The small molecule below binds the protein below.
Small molecule (SMILES): CCOC(=O)c1ccc(OCCCCC2CCN(c3ccc(C)nn3)CC2)cc1

Binding-site contacts:
Ligand atom C10 contacts residue TYR157 of chain 49.B at 3.6 Å (hydrophobic).
Ligand atom N6 contacts residue VAL194 of chain 49.B at 3.7 Å.
Ligand atom C14 contacts residue PHE236 of chain 49.B at 3.9 Å (hydrophobic).
Ligand atom O24 contacts residue PHE236 of chain 49.B at 3.7 Å.
Ligand atom C23 contacts residue PHE236 of chain 49.B at 3.5 Å (hydrophobic).
Ligand atom C10 contacts residue VAL194 of chain 49.B at 3.7 Å (hydrophobic).
Ligand atom C4 contacts residue TYR157 of chain 49.B at 3.4 Å (hydrophobic).
Ligand atom C12 contacts residue PHE236 of chain 49.B at 3.8 Å (hydrophobic).
Ligand atom C22 contacts residue TYR203 of chain 49.B at 3.5 Å (hydrophobic).
Ligand atom C20 contacts residue PHE236 of chain 49.B at 3.2 Å (hydrophobic).
Ligand atom C21 contacts residue PHE236 of chain 49.B at 3.4 Å (hydrophobic).
Ligand atom C19 contacts residue TYR110 of chain 49.B at 3.7 Å (hydrophobic).
Ligand atom C11 contacts residue TYR157 of chain 49.B at 3.6 Å (hydrophobic).
Ligand atom C22 contacts residue PHE236 of chain 49.B at 3.9 Å (hydrophobic).
Ligand atom C26 contacts residue THR109 of chain 49.B at 3.7 Å.
Ligand atom C3 contacts residue TYR157 of chain 49.B at 3.5 Å (hydrophobic).
Ligand atom O24 contacts residue TYR110 of chain 49.B at 3.9 Å.
Ligand atom N4 contacts residue ILE192 of chain 49.B at 3.6 Å.
Ligand atom C1 contacts residue PRO179 of chain 49.B at 3.9 Å (hydrophobic).
Ligand atom C14 contacts residue VAL197 of chain 49.B at 3.6 Å (hydrophobic).
Ligand atom C3 contacts residue ALA24 of chain 49.D at 3.7 Å (hydrophobic).
Ligand atom C19 contacts residue PHE236 of chain 49.B at 3.5 Å (hydrophobic).
Ligand atom C8 contacts residue PHE132 of chain 49.B at 3.4 Å (hydrophobic).
Ligand atom C11 contacts residue VAL194 of chain 49.B at 3.7 Å (hydrophobic).
Ligand atom C1 contacts residue ILE181 of chain 49.B at 3.4 Å (hydrophobic).
Ligand atom C23 contacts residue TYR110 of chain 49.B at 3.3 Å (hydrophobic).
Ligand atom C4 contacts residue ALA24 of chain 49.D at 3.8 Å (hydrophobic).
Ligand atom C9 contacts residue ILE108 of chain 49.B at 3.5 Å (hydrophobic).
Ligand atom C7 contacts residue PHE132 of chain 49.B at 3.6 Å (hydrophobic).
Ligand atom N3 contacts residue ILE192 of chain 49.B at 3.8 Å.
Ligand atom C3 contacts residue PRO179 of chain 49.B at 3.7 Å (hydrophobic).
Ligand atom C9 contacts residue TYR157 of chain 49.B at 3.8 Å (hydrophobic).
Ligand atom C20 contacts residue TYR110 of chain 49.B at 3.5 Å (hydrophobic).
Ligand atom C21 contacts residue TYR203 of chain 49.B at 3.8 Å (hydrophobic).
Ligand atom C8 contacts residue ILE108 of chain 49.B at 3.8 Å (hydrophobic).
Ligand atom C1 contacts residue ILE155 of chain 49.B at 3.7 Å (hydrophobic).
Ligand atom C27 contacts residue THR109 of chain 49.B at 3.5 Å.
Ligand atom O25 contacts residue TYR110 of chain 49.B at 3.0 Å.
Ligand atom C13 contacts residue VAL197 of chain 49.B at 3.6 Å (hydrophobic).
Ligand atom N4 contacts residue LEU239 of chain 49.B at 3.8 Å.

Sequence of chain 49.D:
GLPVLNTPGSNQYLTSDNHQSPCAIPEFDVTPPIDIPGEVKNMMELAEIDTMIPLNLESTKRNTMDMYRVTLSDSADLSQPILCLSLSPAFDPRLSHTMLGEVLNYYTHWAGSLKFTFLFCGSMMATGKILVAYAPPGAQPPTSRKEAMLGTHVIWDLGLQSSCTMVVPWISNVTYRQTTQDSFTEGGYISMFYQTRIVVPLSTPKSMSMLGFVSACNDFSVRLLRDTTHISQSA

Sequence of chain 49.B:
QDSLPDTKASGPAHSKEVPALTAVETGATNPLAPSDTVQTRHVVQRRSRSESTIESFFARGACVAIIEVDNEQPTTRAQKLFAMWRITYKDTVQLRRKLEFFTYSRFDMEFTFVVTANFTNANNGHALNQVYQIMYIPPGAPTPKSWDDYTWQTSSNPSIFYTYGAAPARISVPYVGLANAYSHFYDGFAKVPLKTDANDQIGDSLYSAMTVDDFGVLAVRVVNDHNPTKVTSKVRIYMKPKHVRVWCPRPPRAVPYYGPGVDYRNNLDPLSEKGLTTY

Sequence of chain 50.D:
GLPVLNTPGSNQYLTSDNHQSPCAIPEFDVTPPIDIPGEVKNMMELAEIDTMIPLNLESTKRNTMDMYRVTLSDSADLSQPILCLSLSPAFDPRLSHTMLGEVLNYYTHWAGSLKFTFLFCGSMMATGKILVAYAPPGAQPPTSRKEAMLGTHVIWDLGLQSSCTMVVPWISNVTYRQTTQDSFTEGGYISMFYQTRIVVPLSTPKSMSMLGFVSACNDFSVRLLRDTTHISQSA